Binding-site contacts:
Ligand atom O01 contacts residue ASP82 of chain 1.A at 2.4 Å (salt-bridge).
Ligand atom C18 contacts residue ASP43 of chain 1.A at 3.6 Å.
Ligand atom C27 contacts residue VAL85 of chain 1.A at 3.6 Å (hydrophobic).
Ligand atom N20 contacts residue ASN95 of chain 1.A at 3.8 Å.
Ligand atom C27 contacts residue MET87 of chain 1.A at 3.6 Å (hydrophobic).
Ligand atom C17 contacts residue ASP43 of chain 1.A at 3.5 Å.
Ligand atom C21 contacts residue ASN95 of chain 1.A at 3.1 Å.
Ligand atom C17 contacts residue ALA44 of chain 1.A at 3.7 Å (hydrophobic).
Ligand atom C17 contacts residue LYS47 of chain 1.A at 3.6 Å.
Ligand atom CL7 contacts residue ASN40 of chain 1.A at 3.0 Å.
Ligand atom C25 contacts residue ALA44 of chain 1.A at 4.0 Å (hydrophobic).
Ligand atom C22 contacts residue ASN95 of chain 1.A at 3.4 Å.
Ligand atom O26 contacts residue ALA44 of chain 1.A at 3.9 Å.
Ligand atom O05 contacts residue ASN40 of chain 1.A at 3.4 Å.
Ligand atom O05 contacts residue ILE180 of chain 1.A at 3.5 Å.
Ligand atom C27 contacts residue GLY86 of chain 1.A at 3.4 Å.
Ligand atom C09 contacts residue MET87 of chain 1.A at 3.9 Å (hydrophobic).
Ligand atom O28 contacts residue MET87 of chain 1.A at 3.2 Å.
Ligand atom O01 contacts residue THR178 of chain 1.A at 3.2 Å.
Ligand atom C23 contacts residue LEU96 of chain 1.A at 3.8 Å (hydrophobic).
Ligand atom C17 contacts residue ASN40 of chain 1.A at 4.0 Å.
Ligand atom O05 contacts residue LEU37 of chain 1.A at 3.7 Å.
Ligand atom C04 contacts residue ASN40 of chain 1.A at 3.5 Å.
Ligand atom O28 contacts residue GLY86 of chain 1.A at 3.9 Å.
Ligand atom C25 contacts residue MET87 of chain 1.A at 3.6 Å (hydrophobic).
Ligand atom C02 contacts residue ALA44 of chain 1.A at 4.0 Å (hydrophobic).
Ligand atom C15 contacts residue LYS47 of chain 1.A at 3.2 Å.
Ligand atom C18 contacts residue LYS47 of chain 1.A at 4.0 Å.
Ligand atom C16 contacts residue LYS47 of chain 1.A at 3.1 Å.
Ligand atom C02 contacts residue THR178 of chain 1.A at 3.7 Å.
Ligand atom C02 contacts residue ASP82 of chain 1.A at 3.2 Å.
Ligand atom C03 contacts residue ASP82 of chain 1.A at 3.2 Å.
Ligand atom O28 contacts residue THR178 of chain 1.A at 2.7 Å (h-bond).
Ligand atom CL7 contacts residue PHE132 of chain 1.A at 3.4 Å.
Ligand atom C22 contacts residue LEU96 of chain 1.A at 4.0 Å (hydrophobic).
Ligand atom C14 contacts residue LYS47 of chain 1.A at 3.7 Å.
Ligand atom C25 contacts residue THR178 of chain 1.A at 3.7 Å.
Ligand atom C04 contacts residue ILE180 of chain 1.A at 3.7 Å (hydrophobic).
Ligand atom O01 contacts residue ALA44 of chain 1.A at 3.3 Å.
Ligand atom C06 contacts residue ASN40 of chain 1.A at 3.6 Å.

Sequence of chain 1.A:
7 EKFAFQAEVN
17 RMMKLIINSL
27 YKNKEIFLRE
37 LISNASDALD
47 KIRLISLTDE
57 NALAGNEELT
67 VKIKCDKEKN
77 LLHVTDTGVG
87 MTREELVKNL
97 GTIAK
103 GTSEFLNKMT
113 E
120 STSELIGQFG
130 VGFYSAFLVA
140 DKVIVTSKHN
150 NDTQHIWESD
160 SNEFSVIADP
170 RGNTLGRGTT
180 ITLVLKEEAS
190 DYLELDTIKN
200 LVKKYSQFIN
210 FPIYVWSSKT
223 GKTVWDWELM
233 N

This protein binds this small molecule.
Small molecule (SMILES): COC(=O)c1c(O)cc(O)c(Cl)c1CCc1cccnc1Cc1ccccc1